Binding-site contacts:
Ligand atom C6 contacts residue GLY639 of chain 3.D at 3.7 Å.
Ligand atom N6 contacts residue GLY637 of chain 3.D at 3.4 Å (h-bond).
Ligand atom C4 contacts residue PRO631 of chain 3.D at 4.2 Å (hydrophobic).
Ligand atom N9 contacts residue HIS630 of chain 3.D at 4.4 Å.
Ligand atom N1 contacts residue PHE638 of chain 3.D at 4.1 Å.
Ligand atom N7 contacts residue SER632 of chain 3.D at 3.7 Å.
Ligand atom N6 contacts residue PHE638 of chain 3.D at 3.7 Å.
Ligand atom C2 contacts residue GLY639 of chain 3.D at 2.9 Å.
Ligand atom C6 contacts residue SER632 of chain 3.D at 4.0 Å.
Ligand atom C5 contacts residue PRO631 of chain 3.D at 4.4 Å (hydrophobic).
Ligand atom N1 contacts residue PRO631 of chain 3.D at 4.2 Å.
Ligand atom C5 contacts residue SER632 of chain 3.D at 3.9 Å.
Ligand atom C2 contacts residue ILE622 of chain 3.D at 4.3 Å (hydrophobic).
Ligand atom C5 contacts residue PRO420 of chain 3.D at 4.5 Å (hydrophobic).
Ligand atom N9 contacts residue PRO631 of chain 3.D at 3.8 Å.
Ligand atom N7 contacts residue HIS630 of chain 3.D at 3.7 Å.
Ligand atom C2 contacts residue PRO631 of chain 3.D at 4.2 Å (hydrophobic).
Ligand atom N6 contacts residue GLY639 of chain 3.D at 3.5 Å (h-bond).
Ligand atom N3 contacts residue GLY639 of chain 3.D at 4.2 Å.
Ligand atom C6 contacts residue PRO631 of chain 3.D at 4.3 Å (hydrophobic).
Ligand atom N1 contacts residue GLY639 of chain 3.D at 3.0 Å (h-bond).
Ligand atom N7 contacts residue ASP609 of chain 3.D at 4.0 Å.
Ligand atom N6 contacts residue PRO633 of chain 3.D at 4.4 Å.
Ligand atom N6 contacts residue SER632 of chain 3.D at 3.6 Å.
Ligand atom C8 contacts residue HIS630 of chain 3.D at 3.3 Å.
Ligand atom N3 contacts residue PRO631 of chain 3.D at 4.1 Å.

Sequence of chain 3.D:
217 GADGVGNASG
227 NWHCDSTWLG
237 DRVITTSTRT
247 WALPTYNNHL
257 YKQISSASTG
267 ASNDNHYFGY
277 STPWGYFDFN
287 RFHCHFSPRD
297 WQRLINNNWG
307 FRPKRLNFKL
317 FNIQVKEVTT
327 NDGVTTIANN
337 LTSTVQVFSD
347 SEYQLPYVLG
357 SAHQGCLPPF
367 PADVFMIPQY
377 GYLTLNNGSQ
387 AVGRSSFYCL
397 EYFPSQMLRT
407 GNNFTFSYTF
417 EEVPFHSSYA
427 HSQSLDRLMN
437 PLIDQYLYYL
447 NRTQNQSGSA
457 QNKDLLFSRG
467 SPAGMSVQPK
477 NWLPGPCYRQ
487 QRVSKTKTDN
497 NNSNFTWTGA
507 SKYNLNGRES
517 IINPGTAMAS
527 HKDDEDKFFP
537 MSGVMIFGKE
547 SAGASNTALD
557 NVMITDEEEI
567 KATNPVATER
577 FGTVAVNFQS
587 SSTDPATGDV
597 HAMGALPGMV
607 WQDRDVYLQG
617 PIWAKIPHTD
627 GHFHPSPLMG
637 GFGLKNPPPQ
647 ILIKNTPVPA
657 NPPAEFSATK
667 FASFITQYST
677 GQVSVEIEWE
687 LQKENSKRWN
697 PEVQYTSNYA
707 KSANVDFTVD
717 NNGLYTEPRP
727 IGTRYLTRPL

The protein below binds the small molecule below.
Small molecule (SMILES): Nc1ncnc2[nH]cnc12